Binding-site contacts:
Ligand atom CB contacts residue THR68 of chain 1.H at 3.8 Å.
Ligand atom O contacts residue LEU67 of chain 1.H at 3.1 Å.
Ligand atom CCI contacts residue GLY66 of chain 1.H at 3.0 Å.
Ligand atom CAV contacts residue LYS57 of chain 1.H at 3.7 Å.
Ligand atom CAO contacts residue LYS57 of chain 1.H at 3.8 Å.
Ligand atom CA contacts residue GLU74 of chain 1.H at 3.1 Å.
Ligand atom C contacts residue TRP83 of chain 1.H at 3.8 Å (hydrophobic).
Ligand atom C contacts residue THR68 of chain 1.H at 3.5 Å.
Ligand atom CAE contacts residue THR68 of chain 1.H at 3.2 Å.
Ligand atom OAI contacts residue LEU67 of chain 1.H at 3.5 Å.
Ligand atom CCC contacts residue GLY66 of chain 1.H at 3.1 Å.
Ligand atom CBY contacts residue THR68 of chain 1.H at 3.7 Å.
Ligand atom SBU contacts residue LEU67 of chain 1.H at 3.6 Å.
Ligand atom CAM contacts residue THR68 of chain 1.H at 3.4 Å.
Ligand atom CBC contacts residue TYR84 of chain 1.H at 3.2 Å (hydrophobic).
Ligand atom O contacts residue TRP83 of chain 1.H at 3.1 Å (h-bond).
Ligand atom CBG contacts residue GLY66 of chain 1.H at 3.5 Å.
Ligand atom NBO contacts residue THR68 of chain 1.H at 3.4 Å (h-bond).
Ligand atom CAE contacts residue ASP69 of chain 1.H at 2.8 Å.
Ligand atom CAR contacts residue LYS57 of chain 1.H at 3.5 Å.
Ligand atom CB contacts residue GLU74 of chain 1.H at 3.0 Å.
Ligand atom CBC contacts residue GLY66 of chain 1.H at 3.3 Å.
Ligand atom N contacts residue GLN79 of chain 1.H at 2.9 Å (h-bond).
Ligand atom CAA contacts residue TRP70 of chain 1.H at 3.8 Å (hydrophobic).
Ligand atom CA contacts residue GLN79 of chain 1.H at 3.6 Å.
Ligand atom CAY contacts residue THR68 of chain 1.H at 3.0 Å.
Ligand atom CB contacts residue LYS71 of chain 1.H at 3.7 Å.
Ligand atom N contacts residue GLU74 of chain 1.H at 2.7 Å (salt-bridge).
Ligand atom NCO contacts residue GLY66 of chain 1.H at 3.2 Å (h-bond).
Ligand atom SBU contacts residue THR68 of chain 1.H at 3.4 Å.
Ligand atom CBA contacts residue TRP83 of chain 1.H at 3.8 Å (hydrophobic).
Ligand atom NBK contacts residue GLY66 of chain 1.H at 3.7 Å.
Ligand atom CCI contacts residue LEU67 of chain 1.H at 3.7 Å (hydrophobic).
Ligand atom OBS contacts residue THR68 of chain 1.H at 3.7 Å.
Ligand atom OAH contacts residue ARG114 of chain 1.H at 3.8 Å.
Ligand atom SBU contacts residue GLY66 of chain 1.H at 3.2 Å (h-bond).
Ligand atom CAA contacts residue THR68 of chain 1.H at 3.2 Å.
Ligand atom CAA contacts residue GLU74 of chain 1.H at 3.1 Å.
Ligand atom OAI contacts residue THR68 of chain 1.H at 2.5 Å (h-bond).
Ligand atom CB contacts residue ASP69 of chain 1.H at 2.8 Å.

Sequence of chain 1.H:
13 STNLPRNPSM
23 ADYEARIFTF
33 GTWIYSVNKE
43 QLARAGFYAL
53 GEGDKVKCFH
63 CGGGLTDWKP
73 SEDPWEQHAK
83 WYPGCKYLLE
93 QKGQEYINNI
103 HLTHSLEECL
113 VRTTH

A protein and the small-molecule ligand that binds it are described below.
Small molecule (SMILES): CN[C@@H](C)C(=O)N[C@H](C(=O)N1CCC[C@H]1Cn1nnnc1Sc1ccccc1)[C@@H](C)OCC#CC#CCO[C@H](C)[C@H](NC(=O)[C@H](C)NC)C(=O)N1CCC[C@H]1Cn1nnnc1Sc1ccccc1